A protein and the small-molecule ligand that binds it are described below.
Small molecule (SMILES): CC(=O)N[C@@H]1[C@@H](O)[C@H](O)[C@@H](CO)O[C@H]1O

Binding-site contacts:
Ligand atom O1 contacts residue ASN276 of chain 1.H at 3.2 Å (h-bond).
Ligand atom C5 contacts residue ASN276 of chain 1.H at 4.1 Å.
Ligand atom C8 contacts residue PRO275 of chain 1.H at 4.2 Å (hydrophobic).
Ligand atom C1 contacts residue ASN276 of chain 1.H at 3.3 Å.
Ligand atom C7 contacts residue PRO275 of chain 1.H at 4.5 Å (hydrophobic).
Ligand atom O5 contacts residue ASN276 of chain 1.H at 3.4 Å (h-bond).
Ligand atom C8 contacts residue VAL274 of chain 1.H at 3.9 Å (hydrophobic).
Ligand atom C8 contacts residue ARG300 of chain 1.H at 3.7 Å.
Ligand atom C3 contacts residue PRO275 of chain 1.H at 4.5 Å (hydrophobic).
Ligand atom N2 contacts residue PRO275 of chain 1.H at 3.7 Å.

Sequence of chain 1.H:
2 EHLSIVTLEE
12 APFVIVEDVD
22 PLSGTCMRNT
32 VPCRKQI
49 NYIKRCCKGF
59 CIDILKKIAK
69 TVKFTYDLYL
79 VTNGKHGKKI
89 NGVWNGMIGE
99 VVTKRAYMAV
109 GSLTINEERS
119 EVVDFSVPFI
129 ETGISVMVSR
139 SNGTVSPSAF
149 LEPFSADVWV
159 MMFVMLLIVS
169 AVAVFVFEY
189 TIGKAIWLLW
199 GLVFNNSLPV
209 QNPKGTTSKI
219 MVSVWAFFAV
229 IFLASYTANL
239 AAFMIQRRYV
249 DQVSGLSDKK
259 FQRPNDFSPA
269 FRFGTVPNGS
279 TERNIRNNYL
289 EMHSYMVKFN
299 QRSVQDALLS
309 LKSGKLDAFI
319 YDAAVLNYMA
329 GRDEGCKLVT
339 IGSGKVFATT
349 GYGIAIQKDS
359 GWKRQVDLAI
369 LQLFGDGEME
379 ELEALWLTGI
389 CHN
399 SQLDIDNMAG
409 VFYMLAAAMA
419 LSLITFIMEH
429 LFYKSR